This protein binds this small molecule.
Small molecule (SMILES): CC(=O)N[C@@H]1[C@@H](O)[C@H](O)[C@@H](CO)O[C@H]1O

Binding-site contacts:
Ligand atom C1 contacts residue ASN16 of chain 2.G at 1.4 Å.
Ligand atom C8 contacts residue ASN16 of chain 2.G at 4.3 Å.
Ligand atom C7 contacts residue ASN16 of chain 2.G at 4.1 Å.
Ligand atom O5 contacts residue ASN16 of chain 2.G at 2.4 Å (h-bond).
Ligand atom N2 contacts residue ASN16 of chain 2.G at 2.9 Å (h-bond).
Ligand atom C8 contacts residue ASN32 of chain 2.G at 3.5 Å.
Ligand atom C4 contacts residue ASN16 of chain 2.G at 4.2 Å.
Ligand atom C2 contacts residue ASN16 of chain 2.G at 2.5 Å.
Ligand atom C8 contacts residue THR18 of chain 2.G at 4.2 Å.
Ligand atom C3 contacts residue ASN16 of chain 2.G at 3.8 Å.
Ligand atom C7 contacts residue ASN32 of chain 2.G at 4.2 Å.
Ligand atom C5 contacts residue ASN16 of chain 2.G at 3.7 Å.

Sequence of chain 2.G:
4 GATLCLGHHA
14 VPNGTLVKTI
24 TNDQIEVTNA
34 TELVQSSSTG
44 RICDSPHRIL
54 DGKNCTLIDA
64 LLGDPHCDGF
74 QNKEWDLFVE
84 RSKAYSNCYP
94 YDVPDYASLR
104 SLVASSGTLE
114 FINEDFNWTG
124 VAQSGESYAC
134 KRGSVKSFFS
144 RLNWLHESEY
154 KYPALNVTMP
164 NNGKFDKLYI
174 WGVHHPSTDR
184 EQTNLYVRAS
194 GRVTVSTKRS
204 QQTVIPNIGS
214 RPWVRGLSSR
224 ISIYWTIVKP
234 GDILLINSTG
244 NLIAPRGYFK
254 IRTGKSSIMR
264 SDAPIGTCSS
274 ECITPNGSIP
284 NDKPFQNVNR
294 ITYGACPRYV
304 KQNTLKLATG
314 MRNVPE